The protein below binds the small molecule below.
Small molecule (SMILES): CC(=O)N[C@@H]1[C@@H](O)[C@H](O)[C@@H](CO)O[C@H]1O

Binding-site contacts:
Ligand atom C8 contacts residue GLN81 of chain 20.G at 3.2 Å.
Ligand atom C3 contacts residue ASN72 of chain 20.G at 4.0 Å.
Ligand atom N2 contacts residue ASN72 of chain 20.G at 3.2 Å (h-bond).
Ligand atom C1 contacts residue ASN72 of chain 20.G at 1.5 Å.
Ligand atom O5 contacts residue THR74 of chain 20.G at 4.0 Å.
Ligand atom C4 contacts residue ASN72 of chain 20.G at 4.3 Å.
Ligand atom O7 contacts residue ASN72 of chain 20.G at 3.3 Å (h-bond).
Ligand atom C5 contacts residue ASN72 of chain 20.G at 3.7 Å.
Ligand atom O5 contacts residue ASN72 of chain 20.G at 2.4 Å (h-bond).
Ligand atom C5 contacts residue THR74 of chain 20.G at 3.9 Å.
Ligand atom C7 contacts residue GLN81 of chain 20.G at 3.8 Å.
Ligand atom C2 contacts residue ASN72 of chain 20.G at 2.6 Å.
Ligand atom C1 contacts residue ALA79 of chain 20.G at 4.3 Å (hydrophobic).
Ligand atom C7 contacts residue ASN72 of chain 20.G at 3.5 Å.
Ligand atom C6 contacts residue THR74 of chain 20.G at 3.7 Å.
Ligand atom N2 contacts residue GLN81 of chain 20.G at 4.3 Å.
Ligand atom O7 contacts residue GLN81 of chain 20.G at 3.9 Å.

Sequence of chain 20.G:
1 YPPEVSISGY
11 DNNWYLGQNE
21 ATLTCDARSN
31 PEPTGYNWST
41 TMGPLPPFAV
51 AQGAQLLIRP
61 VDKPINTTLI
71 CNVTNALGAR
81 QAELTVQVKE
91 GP